The protein below binds the small molecule below.
Small molecule (SMILES): CC(=O)C(=O)O

Sequence of chain 2.A:
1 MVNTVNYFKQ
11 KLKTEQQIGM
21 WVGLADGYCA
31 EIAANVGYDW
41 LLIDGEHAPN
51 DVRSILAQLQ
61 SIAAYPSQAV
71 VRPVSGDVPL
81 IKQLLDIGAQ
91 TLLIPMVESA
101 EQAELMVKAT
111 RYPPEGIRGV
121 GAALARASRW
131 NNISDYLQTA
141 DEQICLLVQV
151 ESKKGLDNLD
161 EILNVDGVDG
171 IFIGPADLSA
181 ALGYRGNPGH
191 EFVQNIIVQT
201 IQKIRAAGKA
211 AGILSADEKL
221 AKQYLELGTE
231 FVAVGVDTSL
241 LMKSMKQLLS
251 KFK

Binding-site contacts:
Ligand atom CA contacts residue GLN149 of chain 2.C at 3.9 Å.
Ligand atom O3 contacts residue PHE172 of chain 2.C at 4.2 Å.
Ligand atom O3 contacts residue GLU151 of chain 2.C at 3.4 Å (salt-bridge).
Ligand atom OXT contacts residue ASP177 of chain 2.C at 4.1 Å.
Ligand atom O contacts residue ASP177 of chain 2.C at 2.9 Å (salt-bridge).
Ligand atom CA contacts residue PHE172 of chain 2.C at 4.1 Å (hydrophobic).
Ligand atom CB contacts residue GLY174 of chain 2.C at 4.2 Å.
Ligand atom C contacts residue SSN1 of chain 2.F at 3.6 Å.
Ligand atom O contacts residue PRO175 of chain 2.C at 4.0 Å.
Ligand atom OXT contacts residue GLY174 of chain 2.C at 3.2 Å.
Ligand atom O contacts residue MN1 of chain 2.L at 2.4 Å.
Ligand atom OXT contacts residue PRO175 of chain 2.C at 3.1 Å (h-bond).
Ligand atom O3 contacts residue MN1 of chain 2.L at 2.2 Å.
Ligand atom O contacts residue SSN1 of chain 2.F at 4.2 Å.
Ligand atom CB contacts residue LEU214 of chain 2.C at 3.6 Å (hydrophobic).
Ligand atom O contacts residue VAL120 of chain 2.A at 4.2 Å.
Ligand atom O3 contacts residue SSN1 of chain 2.F at 3.0 Å (h-bond).
Ligand atom C contacts residue GLU151 of chain 2.C at 4.0 Å.
Ligand atom C contacts residue PRO175 of chain 2.C at 3.7 Å (hydrophobic).
Ligand atom O3 contacts residue GLN149 of chain 2.C at 3.0 Å (h-bond).
Ligand atom CA contacts residue GLY174 of chain 2.C at 3.5 Å.
Ligand atom CA contacts residue GLU151 of chain 2.C at 4.0 Å.
Ligand atom O contacts residue GLU151 of chain 2.C at 3.2 Å (salt-bridge).
Ligand atom CB contacts residue PHE172 of chain 2.C at 3.5 Å (hydrophobic).
Ligand atom O contacts residue GLY174 of chain 2.C at 3.4 Å.
Ligand atom OXT contacts residue SSN1 of chain 2.F at 4.2 Å.
Ligand atom C contacts residue MN1 of chain 2.L at 3.0 Å.
Ligand atom C contacts residue ASP177 of chain 2.C at 3.9 Å.
Ligand atom CA contacts residue SSN1 of chain 2.F at 2.8 Å.
Ligand atom CB contacts residue ARG72 of chain 2.C at 4.1 Å.
Ligand atom OXT contacts residue ALA176 of chain 2.C at 2.8 Å (h-bond).
Ligand atom CA contacts residue ARG72 of chain 2.C at 3.8 Å.
Ligand atom O3 contacts residue ARG72 of chain 2.C at 2.8 Å (salt-bridge).
Ligand atom CA contacts residue MN1 of chain 2.L at 3.0 Å.
Ligand atom CB contacts residue TRP21 of chain 2.C at 4.2 Å (hydrophobic).
Ligand atom CB contacts residue SSN1 of chain 2.F at 2.9 Å.
Ligand atom C contacts residue ALA176 of chain 2.C at 3.6 Å (hydrophobic).
Ligand atom O contacts residue ALA176 of chain 2.C at 3.5 Å (h-bond).
Ligand atom O3 contacts residue GLY174 of chain 2.C at 4.0 Å.
Ligand atom C contacts residue GLY174 of chain 2.C at 3.2 Å.

Sequence of chain 2.C:
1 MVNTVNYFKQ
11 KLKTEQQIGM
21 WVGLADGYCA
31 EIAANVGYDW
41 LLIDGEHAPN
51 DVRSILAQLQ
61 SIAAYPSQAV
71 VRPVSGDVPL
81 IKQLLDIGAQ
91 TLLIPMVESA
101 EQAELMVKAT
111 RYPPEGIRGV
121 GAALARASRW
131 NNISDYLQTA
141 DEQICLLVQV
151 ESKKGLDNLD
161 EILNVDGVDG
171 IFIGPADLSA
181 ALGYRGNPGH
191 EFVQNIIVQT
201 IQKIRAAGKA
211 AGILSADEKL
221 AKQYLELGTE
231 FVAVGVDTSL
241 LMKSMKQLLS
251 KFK